Sequence of chain 1.A:
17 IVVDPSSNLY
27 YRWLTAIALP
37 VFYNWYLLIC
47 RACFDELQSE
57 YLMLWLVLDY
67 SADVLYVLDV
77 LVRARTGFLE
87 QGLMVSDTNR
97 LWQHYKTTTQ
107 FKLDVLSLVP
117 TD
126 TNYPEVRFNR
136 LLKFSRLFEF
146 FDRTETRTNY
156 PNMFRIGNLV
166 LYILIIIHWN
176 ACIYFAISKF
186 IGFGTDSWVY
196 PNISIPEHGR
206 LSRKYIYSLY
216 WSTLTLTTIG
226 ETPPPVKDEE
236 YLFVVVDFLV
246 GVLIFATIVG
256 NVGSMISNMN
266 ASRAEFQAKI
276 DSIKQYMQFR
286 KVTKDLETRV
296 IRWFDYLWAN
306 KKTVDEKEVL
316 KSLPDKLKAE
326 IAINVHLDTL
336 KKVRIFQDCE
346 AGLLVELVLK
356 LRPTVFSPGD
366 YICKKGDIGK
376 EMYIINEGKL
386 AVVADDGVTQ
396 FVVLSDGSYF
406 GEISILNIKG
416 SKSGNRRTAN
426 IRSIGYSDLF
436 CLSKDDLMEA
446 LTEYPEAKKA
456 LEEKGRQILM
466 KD

This small molecule binds to this protein.
Small molecule (SMILES): CC(=O)N[C@@H]1[C@@H](O)[C@H](O)[C@@H](CO)O[C@H]1O

Binding-site contacts:
Ligand atom C8 contacts residue PHE188 of chain 1.A at 3.4 Å (hydrophobic).
Ligand atom C7 contacts residue ASN197 of chain 1.A at 3.6 Å.
Ligand atom C4 contacts residue ASN197 of chain 1.A at 4.2 Å.
Ligand atom O5 contacts residue ASN197 of chain 1.A at 2.3 Å (h-bond).
Ligand atom N2 contacts residue ASN197 of chain 1.A at 3.0 Å (h-bond).
Ligand atom C1 contacts residue ASN197 of chain 1.A at 1.4 Å.
Ligand atom O6 contacts residue ASN197 of chain 1.A at 4.4 Å.
Ligand atom C8 contacts residue THR190 of chain 1.A at 4.4 Å.
Ligand atom C8 contacts residue GLY189 of chain 1.A at 3.9 Å.
Ligand atom C7 contacts residue PHE188 of chain 1.A at 4.3 Å (hydrophobic).
Ligand atom O5 contacts residue SER199 of chain 1.A at 4.0 Å.
Ligand atom C3 contacts residue ASN197 of chain 1.A at 3.8 Å.
Ligand atom C5 contacts residue ASN197 of chain 1.A at 3.6 Å.
Ligand atom O7 contacts residue GLY189 of chain 1.A at 4.4 Å.
Ligand atom O7 contacts residue ASN197 of chain 1.A at 3.8 Å.
Ligand atom C1 contacts residue SER199 of chain 1.A at 4.2 Å.
Ligand atom C2 contacts residue ASN197 of chain 1.A at 2.5 Å.
Ligand atom C5 contacts residue SER199 of chain 1.A at 4.2 Å.